A protein and the small-molecule ligand that binds it are described below.
Small molecule (SMILES): CC(=O)N[C@@H]1[C@@H](O)[C@H](O)[C@@H](CO)O[C@H]1O

Binding-site contacts:
Ligand atom C8 contacts residue PHE338 of chain 1.B at 3.8 Å (hydrophobic).
Ligand atom N2 contacts residue ASN343 of chain 1.B at 2.7 Å (h-bond).
Ligand atom C3 contacts residue ASN343 of chain 1.B at 3.9 Å.
Ligand atom O7 contacts residue ASN343 of chain 1.B at 3.7 Å.
Ligand atom C8 contacts residue LEU368 of chain 1.B at 4.5 Å (hydrophobic).
Ligand atom C7 contacts residue ASN343 of chain 1.B at 3.0 Å.
Ligand atom C4 contacts residue ASN343 of chain 1.B at 4.2 Å.
Ligand atom C1 contacts residue ASN343 of chain 1.B at 1.4 Å.
Ligand atom O7 contacts residue LEU368 of chain 1.B at 4.4 Å.
Ligand atom C5 contacts residue ASN343 of chain 1.B at 3.6 Å.
Ligand atom C8 contacts residue ASN343 of chain 1.B at 3.5 Å.
Ligand atom C8 contacts residue GLY339 of chain 1.B at 4.3 Å.
Ligand atom O5 contacts residue ASN343 of chain 1.B at 2.3 Å (h-bond).
Ligand atom O7 contacts residue PHE342 of chain 1.B at 4.3 Å.
Ligand atom C2 contacts residue ASN343 of chain 1.B at 2.6 Å.

Sequence of chain 1.B:
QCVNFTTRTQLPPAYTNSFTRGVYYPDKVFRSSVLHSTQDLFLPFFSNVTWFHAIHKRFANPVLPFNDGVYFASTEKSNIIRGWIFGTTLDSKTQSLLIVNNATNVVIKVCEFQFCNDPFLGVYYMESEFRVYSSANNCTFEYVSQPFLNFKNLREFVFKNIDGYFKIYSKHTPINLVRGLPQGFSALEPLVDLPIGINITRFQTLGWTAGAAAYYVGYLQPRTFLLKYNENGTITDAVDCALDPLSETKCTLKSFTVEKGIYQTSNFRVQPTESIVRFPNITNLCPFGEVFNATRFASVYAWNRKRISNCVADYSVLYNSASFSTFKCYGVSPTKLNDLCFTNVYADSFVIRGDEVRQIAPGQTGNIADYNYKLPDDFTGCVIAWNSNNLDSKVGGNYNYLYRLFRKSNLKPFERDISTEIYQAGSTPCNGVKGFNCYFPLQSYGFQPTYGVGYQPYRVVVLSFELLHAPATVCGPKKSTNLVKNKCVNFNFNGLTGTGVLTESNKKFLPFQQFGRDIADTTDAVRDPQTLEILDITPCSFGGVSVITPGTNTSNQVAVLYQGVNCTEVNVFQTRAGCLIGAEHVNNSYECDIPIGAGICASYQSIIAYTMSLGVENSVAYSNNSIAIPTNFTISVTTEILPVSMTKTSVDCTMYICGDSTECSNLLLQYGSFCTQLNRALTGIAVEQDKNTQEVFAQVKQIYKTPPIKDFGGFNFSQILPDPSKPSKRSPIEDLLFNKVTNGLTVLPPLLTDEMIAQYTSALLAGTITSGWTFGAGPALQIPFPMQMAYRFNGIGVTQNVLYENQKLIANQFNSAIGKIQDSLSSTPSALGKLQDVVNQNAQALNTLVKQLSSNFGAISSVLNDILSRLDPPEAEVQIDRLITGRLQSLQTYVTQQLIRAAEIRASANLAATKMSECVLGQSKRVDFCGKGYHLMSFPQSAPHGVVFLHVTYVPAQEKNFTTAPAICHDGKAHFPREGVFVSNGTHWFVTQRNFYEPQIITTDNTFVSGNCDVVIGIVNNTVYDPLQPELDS